A small-molecule ligand and the protein it binds are described below.
Small molecule (SMILES): CC(=O)N[C@@H]1[C@@H](O)[C@H](O)[C@@H](CO)O[C@H]1O

Sequence of chain 2.D:
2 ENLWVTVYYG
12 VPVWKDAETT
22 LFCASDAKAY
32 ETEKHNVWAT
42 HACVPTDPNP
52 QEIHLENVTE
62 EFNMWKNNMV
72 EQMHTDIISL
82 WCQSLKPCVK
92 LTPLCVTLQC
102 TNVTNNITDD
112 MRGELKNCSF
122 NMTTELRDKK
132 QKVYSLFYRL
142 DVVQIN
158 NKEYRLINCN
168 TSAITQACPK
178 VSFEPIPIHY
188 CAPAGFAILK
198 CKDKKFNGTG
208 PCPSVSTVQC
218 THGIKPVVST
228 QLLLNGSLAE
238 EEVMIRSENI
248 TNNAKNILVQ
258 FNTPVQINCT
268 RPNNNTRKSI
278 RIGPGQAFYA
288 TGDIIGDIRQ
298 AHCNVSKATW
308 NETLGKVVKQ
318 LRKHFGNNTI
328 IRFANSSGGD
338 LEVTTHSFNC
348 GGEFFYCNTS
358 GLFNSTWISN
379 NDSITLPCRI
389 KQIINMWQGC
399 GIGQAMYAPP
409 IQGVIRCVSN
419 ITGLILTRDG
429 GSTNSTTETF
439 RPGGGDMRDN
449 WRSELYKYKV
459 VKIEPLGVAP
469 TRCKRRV

Binding-site contacts:
Ligand atom C3 contacts residue ASN246 of chain 2.D at 3.8 Å.
Ligand atom C1 contacts residue ASN246 of chain 2.D at 1.4 Å.
Ligand atom O5 contacts residue ASN246 of chain 2.D at 2.4 Å (h-bond).
Ligand atom C2 contacts residue ASN246 of chain 2.D at 2.4 Å.
Ligand atom C7 contacts residue ASN246 of chain 2.D at 3.4 Å.
Ligand atom C4 contacts residue ASN246 of chain 2.D at 4.2 Å.
Ligand atom O5 contacts residue ASN249 of chain 2.D at 4.1 Å.
Ligand atom O5 contacts residue THR248 of chain 2.D at 3.7 Å.
Ligand atom C5 contacts residue THR248 of chain 2.D at 4.2 Å.
Ligand atom O7 contacts residue ASN246 of chain 2.D at 4.3 Å.
Ligand atom N2 contacts residue ASN246 of chain 2.D at 2.8 Å (h-bond).
Ligand atom C8 contacts residue ASN246 of chain 2.D at 3.5 Å.
Ligand atom C5 contacts residue ASN246 of chain 2.D at 3.7 Å.
Ligand atom C6 contacts residue THR248 of chain 2.D at 3.2 Å.
Ligand atom O6 contacts residue THR248 of chain 2.D at 4.1 Å.